Binding-site contacts:
Ligand atom C23 contacts residue SER97 of chain 1.E at 3.5 Å.
Ligand atom O27 contacts residue SER97 of chain 1.E at 2.1 Å (h-bond).
Ligand atom C11 contacts residue TRP125 of chain 1.E at 3.2 Å (hydrophobic).
Ligand atom O28 contacts residue TRP125 of chain 1.E at 3.4 Å (h-bond).
Ligand atom C21 contacts residue SER97 of chain 1.E at 2.3 Å.
Ligand atom C22 contacts residue VAL70 of chain 1.E at 3.8 Å (hydrophobic).
Ligand atom C25 contacts residue PRO124 of chain 1.E at 3.3 Å (hydrophobic).
Ligand atom C5 contacts residue ILE142 of chain 1.E at 3.4 Å (hydrophobic).
Ligand atom C25 contacts residue SER97 of chain 1.E at 3.5 Å.
Ligand atom O8 contacts residue VAL70 of chain 1.E at 2.9 Å (h-bond).
Ligand atom N4 contacts residue ILE142 of chain 1.E at 3.1 Å.
Ligand atom O27 contacts residue GLY68 of chain 1.E at 2.7 Å (h-bond).
Ligand atom C18 contacts residue GLY68 of chain 1.E at 3.6 Å.
Ligand atom O27 contacts residue MET98 of chain 1.E at 3.4 Å (h-bond).
Ligand atom C25 contacts residue HIS122 of chain 1.E at 3.0 Å.
Ligand atom B26 contacts residue SER97 of chain 1.E at 1.4 Å.
Ligand atom O28 contacts residue HIS122 of chain 1.E at 2.8 Å (h-bond).
Ligand atom N20 contacts residue SER97 of chain 1.E at 3.6 Å.
Ligand atom O19 contacts residue PRO124 of chain 1.E at 3.1 Å.
Ligand atom O19 contacts residue TRP125 of chain 1.E at 2.6 Å (h-bond).
Ligand atom C7 contacts residue TRP125 of chain 1.E at 3.7 Å (hydrophobic).
Ligand atom C25 contacts residue GLN123 of chain 1.E at 3.3 Å.
Ligand atom B26 contacts residue HIS122 of chain 1.E at 3.7 Å.
Ligand atom C10 contacts residue GLY68 of chain 1.E at 3.6 Å.
Ligand atom C24 contacts residue MET98 of chain 1.E at 3.5 Å (hydrophobic).
Ligand atom C22 contacts residue MET98 of chain 1.E at 3.4 Å (hydrophobic).
Ligand atom C23 contacts residue LEU149 of chain 1.E at 3.7 Å (hydrophobic).
Ligand atom C21 contacts residue GLY68 of chain 1.E at 3.5 Å.
Ligand atom B26 contacts residue GLY68 of chain 1.E at 3.6 Å.
Ligand atom C3 contacts residue VAL70 of chain 1.E at 3.8 Å (hydrophobic).
Ligand atom O27 contacts residue GLY67 of chain 1.E at 3.3 Å.
Ligand atom N9 contacts residue TRP125 of chain 1.E at 2.6 Å (h-bond).
Ligand atom O8 contacts residue GLU69 of chain 1.E at 3.5 Å.
Ligand atom N20 contacts residue GLY68 of chain 1.E at 2.7 Å (h-bond).
Ligand atom O28 contacts residue SER97 of chain 1.E at 1.9 Å (h-bond).
Ligand atom C10 contacts residue TRP125 of chain 1.E at 3.2 Å (hydrophobic).
Ligand atom C18 contacts residue TRP125 of chain 1.E at 3.5 Å (hydrophobic).
Ligand atom C22 contacts residue SER97 of chain 1.E at 2.7 Å.
Ligand atom C24 contacts residue LEU149 of chain 1.E at 3.7 Å (hydrophobic).
Ligand atom C3 contacts residue ILE142 of chain 1.E at 3.4 Å (hydrophobic).

Sequence of chain 1.E:
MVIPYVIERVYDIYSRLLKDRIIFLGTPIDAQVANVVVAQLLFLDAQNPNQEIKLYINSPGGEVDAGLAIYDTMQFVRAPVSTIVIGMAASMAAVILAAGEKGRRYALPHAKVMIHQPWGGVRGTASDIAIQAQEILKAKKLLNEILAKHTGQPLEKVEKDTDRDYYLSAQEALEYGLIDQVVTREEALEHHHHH

A small-molecule ligand and the protein it binds are described below.
Small molecule (SMILES): CC(C)C[C@H](NC(=O)[C@H](Cc1ccccc1)NC(=O)c1cnccn1)B(O)O